This small molecule binds to this protein.
Small molecule (SMILES): OC[C@H]1O[C@@H](O)[C@H](F)[C@@H](O)[C@H]1O

Sequence of chain 1.D:
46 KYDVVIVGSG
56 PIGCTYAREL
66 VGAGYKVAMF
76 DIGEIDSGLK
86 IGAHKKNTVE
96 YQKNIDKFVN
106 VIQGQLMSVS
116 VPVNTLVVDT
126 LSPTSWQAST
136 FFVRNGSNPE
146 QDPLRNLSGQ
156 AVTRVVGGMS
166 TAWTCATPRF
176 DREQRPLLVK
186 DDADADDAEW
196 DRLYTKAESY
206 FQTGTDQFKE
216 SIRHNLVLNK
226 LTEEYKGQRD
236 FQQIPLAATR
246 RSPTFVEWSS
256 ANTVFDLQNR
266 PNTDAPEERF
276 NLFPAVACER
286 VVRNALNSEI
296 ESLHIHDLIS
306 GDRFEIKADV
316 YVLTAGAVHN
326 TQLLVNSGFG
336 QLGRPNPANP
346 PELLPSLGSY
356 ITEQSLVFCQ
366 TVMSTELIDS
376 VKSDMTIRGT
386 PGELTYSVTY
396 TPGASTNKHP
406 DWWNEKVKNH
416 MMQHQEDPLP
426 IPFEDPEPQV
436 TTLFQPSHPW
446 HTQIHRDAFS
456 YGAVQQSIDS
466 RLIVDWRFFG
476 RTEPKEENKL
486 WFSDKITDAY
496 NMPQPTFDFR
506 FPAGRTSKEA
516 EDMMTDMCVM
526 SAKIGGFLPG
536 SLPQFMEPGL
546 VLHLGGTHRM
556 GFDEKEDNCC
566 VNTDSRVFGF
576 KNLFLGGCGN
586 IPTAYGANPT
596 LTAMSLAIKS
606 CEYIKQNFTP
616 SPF

Binding-site contacts:
Ligand atom C5 contacts residue VAL546 of chain 1.D at 3.5 Å (hydrophobic).
Ligand atom F2 contacts residue PHE474 of chain 1.D at 3.7 Å.
Ligand atom C6 contacts residue VAL546 of chain 1.D at 3.4 Å (hydrophobic).
Ligand atom C6 contacts residue LEU545 of chain 1.D at 3.4 Å (hydrophobic).
Ligand atom F2 contacts residue FAD1 of chain 1.P at 3.7 Å.
Ligand atom O1 contacts residue ASN593 of chain 1.D at 3.2 Å (h-bond).
Ligand atom C3 contacts residue PHE474 of chain 1.D at 3.8 Å (hydrophobic).
Ligand atom C1 contacts residue ASN593 of chain 1.D at 4.0 Å.
Ligand atom O5 contacts residue HIS548 of chain 1.D at 3.8 Å.
Ligand atom O4 contacts residue FAD1 of chain 1.P at 3.5 Å.
Ligand atom O4 contacts residue ASP452 of chain 1.D at 2.9 Å (salt-bridge).
Ligand atom C4 contacts residue ASP452 of chain 1.D at 3.3 Å.
Ligand atom O3 contacts residue ARG472 of chain 1.D at 3.3 Å.
Ligand atom O6 contacts residue TYR456 of chain 1.D at 2.9 Å (h-bond).
Ligand atom F2 contacts residue GLN448 of chain 1.D at 2.9 Å.
Ligand atom O3 contacts residue GLN448 of chain 1.D at 3.3 Å (h-bond).
Ligand atom C2 contacts residue ASN593 of chain 1.D at 4.0 Å.
Ligand atom O5 contacts residue VAL546 of chain 1.D at 3.4 Å (h-bond).
Ligand atom C6 contacts residue PHE454 of chain 1.D at 3.6 Å (hydrophobic).
Ligand atom O5 contacts residue FAD1 of chain 1.P at 3.4 Å.
Ligand atom C1 contacts residue PHE474 of chain 1.D at 4.0 Å (hydrophobic).
Ligand atom C1 contacts residue HIS548 of chain 1.D at 3.3 Å.
Ligand atom O1 contacts residue HIS548 of chain 1.D at 2.6 Å (h-bond).
Ligand atom C3 contacts residue ASP452 of chain 1.D at 3.6 Å.
Ligand atom F2 contacts residue ASN593 of chain 1.D at 2.9 Å.
Ligand atom C4 contacts residue TYR456 of chain 1.D at 3.5 Å (hydrophobic).
Ligand atom C5 contacts residue TYR456 of chain 1.D at 4.0 Å (hydrophobic).
Ligand atom O3 contacts residue ASP452 of chain 1.D at 2.8 Å (salt-bridge).
Ligand atom C3 contacts residue GLN448 of chain 1.D at 3.9 Å.
Ligand atom O4 contacts residue PHE454 of chain 1.D at 3.9 Å.
Ligand atom O3 contacts residue HIS450 of chain 1.D at 3.5 Å (h-bond).
Ligand atom O6 contacts residue PHE454 of chain 1.D at 3.2 Å.
Ligand atom C3 contacts residue ARG472 of chain 1.D at 3.7 Å.
Ligand atom O6 contacts residue VAL546 of chain 1.D at 3.8 Å.
Ligand atom C2 contacts residue FAD1 of chain 1.P at 3.8 Å.
Ligand atom C1 contacts residue FAD1 of chain 1.P at 3.7 Å.
Ligand atom O6 contacts residue LEU545 of chain 1.D at 2.9 Å (h-bond).
Ligand atom O1 contacts residue FAD1 of chain 1.P at 2.7 Å.
Ligand atom O4 contacts residue THR169 of chain 1.D at 3.5 Å (h-bond).
Ligand atom C2 contacts residue GLN448 of chain 1.D at 3.9 Å.